Sequence of chain 1.A:
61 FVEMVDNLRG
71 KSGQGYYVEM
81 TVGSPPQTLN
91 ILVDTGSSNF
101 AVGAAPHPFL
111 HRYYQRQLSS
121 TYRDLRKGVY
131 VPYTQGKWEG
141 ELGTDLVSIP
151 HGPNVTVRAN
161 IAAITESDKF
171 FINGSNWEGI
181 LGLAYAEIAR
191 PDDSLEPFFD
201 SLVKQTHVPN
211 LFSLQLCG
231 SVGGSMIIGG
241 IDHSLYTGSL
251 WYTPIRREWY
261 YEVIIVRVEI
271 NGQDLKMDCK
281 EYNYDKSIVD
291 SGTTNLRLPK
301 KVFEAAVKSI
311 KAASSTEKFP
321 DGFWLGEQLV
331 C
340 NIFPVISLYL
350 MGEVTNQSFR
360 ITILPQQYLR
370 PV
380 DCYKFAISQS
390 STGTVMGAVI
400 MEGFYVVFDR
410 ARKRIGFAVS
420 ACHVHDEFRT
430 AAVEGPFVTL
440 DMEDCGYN

Binding-site contacts:
Ligand atom C12 contacts residue ASP94 of chain 1.A at 3.5 Å.
Ligand atom N11 contacts residue ASP94 of chain 1.A at 3.0 Å (salt-bridge).
Ligand atom C29 contacts residue GLY292 of chain 1.A at 3.2 Å.
Ligand atom O5 contacts residue GLN135 of chain 1.A at 3.7 Å.
Ligand atom C15 contacts residue ILE180 of chain 1.A at 3.2 Å (hydrophobic).
Ligand atom N26 contacts residue GLY73 of chain 1.A at 3.3 Å (h-bond).
Ligand atom F22 contacts residue PHE170 of chain 1.A at 3.1 Å.
Ligand atom C15 contacts residue ASP94 of chain 1.A at 3.6 Å.
Ligand atom C9 contacts residue TYR133 of chain 1.A at 3.7 Å (hydrophobic).
Ligand atom N6 contacts residue THR134 of chain 1.A at 3.5 Å (h-bond).
Ligand atom N14 contacts residue GLY292 of chain 1.A at 3.4 Å (h-bond).
Ligand atom O5 contacts residue THR134 of chain 1.A at 3.3 Å (h-bond).
Ligand atom S13 contacts residue THR293 of chain 1.A at 3.8 Å.
Ligand atom C4 contacts residue TYR133 of chain 1.A at 3.8 Å (hydrophobic).
Ligand atom F23 contacts residue PHE170 of chain 1.A at 3.4 Å.
Ligand atom O5 contacts residue TYR133 of chain 1.A at 3.6 Å.
Ligand atom C24 contacts residue GLY292 of chain 1.A at 3.5 Å.
Ligand atom N6 contacts residue TYR133 of chain 1.A at 3.7 Å.
Ligand atom N28 contacts residue GLY75 of chain 1.A at 3.5 Å.
Ligand atom N14 contacts residue ASP290 of chain 1.A at 2.9 Å (salt-bridge).
Ligand atom F22 contacts residue TYR133 of chain 1.A at 3.2 Å.
Ligand atom C27 contacts residue GLY73 of chain 1.A at 3.5 Å.
Ligand atom C12 contacts residue GLY292 of chain 1.A at 3.4 Å.
Ligand atom C15 contacts residue TYR133 of chain 1.A at 3.5 Å (hydrophobic).
Ligand atom F23 contacts residue TRP177 of chain 1.A at 3.6 Å.
Ligand atom N28 contacts residue GLY292 of chain 1.A at 3.6 Å (h-bond).
Ligand atom C29 contacts residue LEU92 of chain 1.A at 3.7 Å (hydrophobic).
Ligand atom C17 contacts residue GLY292 of chain 1.A at 3.4 Å.
Ligand atom C20 contacts residue PHE170 of chain 1.A at 3.6 Å (hydrophobic).
Ligand atom C7 contacts residue GLN135 of chain 1.A at 3.5 Å.
Ligand atom C27 contacts residue GLN74 of chain 1.A at 3.5 Å.
Ligand atom C21 contacts residue PHE170 of chain 1.A at 3.8 Å (hydrophobic).
Ligand atom C2 contacts residue TYR133 of chain 1.A at 3.8 Å (hydrophobic).
Ligand atom N14 contacts residue ASP94 of chain 1.A at 2.8 Å (salt-bridge).
Ligand atom C27 contacts residue THR294 of chain 1.A at 3.8 Å.
Ligand atom N14 contacts residue THR293 of chain 1.A at 3.9 Å.
Ligand atom C27 contacts residue GLY75 of chain 1.A at 3.4 Å.
Ligand atom N11 contacts residue GLY292 of chain 1.A at 3.8 Å.
Ligand atom F23 contacts residue ILE172 of chain 1.A at 3.7 Å.
Ligand atom S13 contacts residue GLY292 of chain 1.A at 3.7 Å.

This protein binds this small molecule.
Small molecule (SMILES): Cc1noc(C)c1[C@@H]1C[C@@](C)(c2cc(-c3cncnc3)c(F)cc2F)N=C(N)S1